This protein binds this small molecule.
Small molecule (SMILES): COc1ccc2nc(C)c(O[C@@H]3C[C@H]4C(=O)N[C@]5(C(=O)NS(=O)(=O)C6(C)CC6)C[C@H]5/C=C\CCCCC[C@H](NC(=O)OC5CC(F)(F)C5)C(=O)N4C3)nc2c1

Binding-site contacts:
Ligand atom N13 contacts residue ALA176 of chain 1.A at 2.9 Å (h-bond).
Ligand atom S37 contacts residue SER158 of chain 1.A at 3.5 Å (h-bond).
Ligand atom O15 contacts residue ALA176 of chain 1.A at 3.6 Å (h-bond).
Ligand atom N08 contacts residue HIS76 of chain 1.A at 3.5 Å (h-bond).
Ligand atom C27 contacts residue HIS76 of chain 1.A at 3.4 Å.
Ligand atom O36 contacts residue LEU154 of chain 1.A at 3.5 Å (h-bond).
Ligand atom F55 contacts residue ASP187 of chain 1.A at 3.2 Å.
Ligand atom C43 contacts residue HIS76 of chain 1.A at 3.6 Å.
Ligand atom C49 contacts residue PHE173 of chain 1.A at 3.2 Å (hydrophobic).
Ligand atom C41 contacts residue GLN60 of chain 1.A at 3.4 Å.
Ligand atom C09 contacts residue ARG174 of chain 1.A at 3.6 Å.
Ligand atom F54 contacts residue ARG142 of chain 1.A at 3.6 Å.
Ligand atom C29 contacts residue VAL97 of chain 1.A at 3.5 Å (hydrophobic).
Ligand atom O31 contacts residue TYR75 of chain 1.A at 3.3 Å.
Ligand atom N08 contacts residue ARG174 of chain 1.A at 2.7 Å (salt-bridge).
Ligand atom N25 contacts residue ASP100 of chain 1.A at 3.6 Å (salt-bridge).
Ligand atom C30 contacts residue ASP100 of chain 1.A at 3.6 Å.
Ligand atom O38 contacts residue GLY156 of chain 1.A at 3.2 Å.
Ligand atom C43 contacts residue GLN60 of chain 1.A at 3.2 Å.
Ligand atom O12 contacts residue ALA176 of chain 1.A at 2.8 Å (h-bond).
Ligand atom C34 contacts residue SER158 of chain 1.A at 3.5 Å.
Ligand atom O36 contacts residue SER158 of chain 1.A at 3.5 Å (h-bond).
Ligand atom O38 contacts residue PHE62 of chain 1.A at 3.5 Å.
Ligand atom O12 contacts residue ALA175 of chain 1.A at 3.1 Å.
Ligand atom N35 contacts residue HIS76 of chain 1.A at 3.0 Å (h-bond).
Ligand atom C06 contacts residue HIS76 of chain 1.A at 3.5 Å.
Ligand atom C24 contacts residue ASP100 of chain 1.A at 3.5 Å.
Ligand atom F55 contacts residue ARG142 of chain 1.A at 3.0 Å.
Ligand atom C10 contacts residue ALA175 of chain 1.A at 3.6 Å (hydrophobic).
Ligand atom C52 contacts residue ARG142 of chain 1.A at 3.5 Å.
Ligand atom C02 contacts residue HIS76 of chain 1.A at 3.4 Å.
Ligand atom C42 contacts residue HIS76 of chain 1.A at 3.4 Å.
Ligand atom O38 contacts residue SER158 of chain 1.A at 2.8 Å (h-bond).
Ligand atom C53 contacts residue ARG142 of chain 1.A at 3.7 Å.
Ligand atom C45 contacts residue LEU154 of chain 1.A at 3.6 Å (hydrophobic).
Ligand atom O36 contacts residue GLY156 of chain 1.A at 3.0 Å (h-bond).
Ligand atom O39 contacts residue GLY156 of chain 1.A at 2.8 Å (h-bond).
Ligand atom O36 contacts residue SER157 of chain 1.A at 3.6 Å (h-bond).
Ligand atom N35 contacts residue SER158 of chain 1.A at 3.3 Å (h-bond).
Ligand atom C30 contacts residue VAL97 of chain 1.A at 3.4 Å (hydrophobic).

Sequence of chain 1.A:
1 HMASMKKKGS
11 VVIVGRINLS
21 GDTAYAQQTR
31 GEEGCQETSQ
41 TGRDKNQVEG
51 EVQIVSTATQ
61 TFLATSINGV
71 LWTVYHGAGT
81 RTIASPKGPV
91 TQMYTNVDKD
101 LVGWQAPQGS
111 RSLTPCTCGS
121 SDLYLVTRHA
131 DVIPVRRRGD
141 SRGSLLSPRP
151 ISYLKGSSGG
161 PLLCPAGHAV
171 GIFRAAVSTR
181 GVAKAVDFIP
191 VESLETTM